Binding-site contacts:
Ligand atom C9 contacts residue VAL62 of chain 1.A at 4.1 Å (hydrophobic).
Ligand atom O9A contacts residue ILE64 of chain 1.A at 3.3 Å.
Ligand atom CL1 contacts residue ILE40 of chain 1.A at 4.0 Å.
Ligand atom CL2 contacts residue ARG136 of chain 1.A at 3.6 Å.
Ligand atom C9 contacts residue VAL36 of chain 1.A at 3.7 Å (hydrophobic).
Ligand atom O2 contacts residue ARG136 of chain 1.A at 3.5 Å.
Ligand atom C1 contacts residue ASP37 of chain 1.A at 3.4 Å.
Ligand atom C11 contacts residue VAL94 of chain 1.A at 4.0 Å (hydrophobic).
Ligand atom C5 contacts residue MET140 of chain 1.A at 3.7 Å (hydrophobic).
Ligand atom O5 contacts residue MET140 of chain 1.A at 3.5 Å (h-bond).
Ligand atom C7 contacts residue ILE40 of chain 1.A at 3.9 Å (hydrophobic).
Ligand atom O4 contacts residue ARG136 of chain 1.A at 3.3 Å (salt-bridge).
Ligand atom C10 contacts residue VAL94 of chain 1.A at 3.9 Å (hydrophobic).
Ligand atom C3 contacts residue ASP37 of chain 1.A at 3.8 Å.
Ligand atom C8 contacts residue ILE40 of chain 1.A at 3.7 Å (hydrophobic).
Ligand atom C8 contacts residue ILE54 of chain 1.A at 3.7 Å (hydrophobic).
Ligand atom O4 contacts residue ASP37 of chain 1.A at 2.5 Å (salt-bridge).
Ligand atom C9 contacts residue LEU96 of chain 1.A at 3.9 Å (hydrophobic).
Ligand atom O5 contacts residue GLN144 of chain 1.A at 2.9 Å (h-bond).
Ligand atom N9 contacts residue LEU96 of chain 1.A at 3.5 Å.
Ligand atom C10 contacts residue LEU96 of chain 1.A at 3.6 Å (hydrophobic).
Ligand atom C2 contacts residue ASP37 of chain 1.A at 3.5 Å.
Ligand atom N9 contacts residue VAL36 of chain 1.A at 3.5 Å.
Ligand atom N2 contacts residue ASP37 of chain 1.A at 2.8 Å (salt-bridge).
Ligand atom O9B contacts residue VAL94 of chain 1.A at 3.4 Å (h-bond).
Ligand atom C7 contacts residue PHE56 of chain 1.A at 3.9 Å (hydrophobic).
Ligand atom N2 contacts residue ARG136 of chain 1.A at 3.9 Å.
Ligand atom C3 contacts residue MET140 of chain 1.A at 3.9 Å (hydrophobic).
Ligand atom O9A contacts residue PHE68 of chain 1.A at 4.0 Å.
Ligand atom C8 contacts residue VAL62 of chain 1.A at 4.0 Å (hydrophobic).
Ligand atom C11 contacts residue GLN144 of chain 1.A at 3.9 Å.
Ligand atom O9B contacts residue VAL36 of chain 1.A at 3.9 Å.
Ligand atom C4 contacts residue ASP37 of chain 1.A at 3.5 Å.
Ligand atom O9A contacts residue VAL36 of chain 1.A at 3.5 Å.
Ligand atom O9B contacts residue LEU96 of chain 1.A at 3.2 Å.
Ligand atom CL1 contacts residue PHE56 of chain 1.A at 3.4 Å.
Ligand atom C8 contacts residue VAL36 of chain 1.A at 3.7 Å (hydrophobic).
Ligand atom O2 contacts residue MET140 of chain 1.A at 3.6 Å.
Ligand atom O5 contacts residue SER12 of chain 1.A at 3.7 Å.
Ligand atom C2 contacts residue ARG136 of chain 1.A at 3.8 Å.

Sequence of chain 1.A:
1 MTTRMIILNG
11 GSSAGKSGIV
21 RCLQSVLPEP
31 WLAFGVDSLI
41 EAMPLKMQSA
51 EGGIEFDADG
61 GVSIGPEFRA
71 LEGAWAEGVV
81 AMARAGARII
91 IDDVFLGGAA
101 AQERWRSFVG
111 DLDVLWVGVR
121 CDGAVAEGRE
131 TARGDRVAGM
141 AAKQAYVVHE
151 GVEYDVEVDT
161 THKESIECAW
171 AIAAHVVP

This protein binds this small molecule.
Small molecule (SMILES): O=C(N[C@H](CO)[C@H](O)c1ccc([N+](=O)[O-])cc1)C(Cl)Cl